Sequence of chain 1.C:
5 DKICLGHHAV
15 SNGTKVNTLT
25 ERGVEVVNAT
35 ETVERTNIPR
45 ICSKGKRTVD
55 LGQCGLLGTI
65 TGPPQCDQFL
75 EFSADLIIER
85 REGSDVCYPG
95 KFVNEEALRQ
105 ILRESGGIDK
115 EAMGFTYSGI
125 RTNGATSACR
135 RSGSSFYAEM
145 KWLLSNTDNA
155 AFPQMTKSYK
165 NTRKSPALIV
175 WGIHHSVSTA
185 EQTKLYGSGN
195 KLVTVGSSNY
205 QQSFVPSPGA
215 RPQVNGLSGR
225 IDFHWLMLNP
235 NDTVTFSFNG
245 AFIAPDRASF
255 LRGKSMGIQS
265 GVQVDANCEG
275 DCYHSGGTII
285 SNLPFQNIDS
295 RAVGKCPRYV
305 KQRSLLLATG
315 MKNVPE

Binding-site contacts:
Ligand atom O1A contacts residue SER131 of chain 1.C at 3.7 Å.
Ligand atom C9 contacts residue TYR92 of chain 1.C at 3.2 Å (hydrophobic).
Ligand atom C6 contacts residue GLU185 of chain 1.C at 3.7 Å.
Ligand atom O10 contacts residue LEU148 of chain 1.C at 3.7 Å.
Ligand atom C7 contacts residue TRP146 of chain 1.C at 3.8 Å (hydrophobic).
Ligand atom C4 contacts residue ALA129 of chain 1.C at 3.3 Å (hydrophobic).
Ligand atom O8 contacts residue TYR92 of chain 1.C at 2.9 Å (h-bond).
Ligand atom O9 contacts residue GLY223 of chain 1.C at 3.9 Å.
Ligand atom O10 contacts residue GLY128 of chain 1.C at 4.1 Å.
Ligand atom C9 contacts residue TRP146 of chain 1.C at 4.1 Å (hydrophobic).
Ligand atom C8 contacts residue TYR92 of chain 1.C at 3.6 Å (hydrophobic).
Ligand atom O1A contacts residue ALA129 of chain 1.C at 4.1 Å.
Ligand atom O9 contacts residue HIS178 of chain 1.C at 3.3 Å (h-bond).
Ligand atom O4 contacts residue LYS188 of chain 1.C at 4.0 Å.
Ligand atom C8 contacts residue GLU185 of chain 1.C at 3.8 Å.
Ligand atom O4 contacts residue ALA129 of chain 1.C at 3.7 Å.
Ligand atom C6 contacts residue ALA129 of chain 1.C at 4.2 Å (hydrophobic).
Ligand atom C5 contacts residue ALA129 of chain 1.C at 3.6 Å (hydrophobic).
Ligand atom C6 contacts residue LEU221 of chain 1.C at 3.6 Å (hydrophobic).
Ligand atom C10 contacts residue TRP146 of chain 1.C at 4.1 Å (hydrophobic).
Ligand atom O1A contacts residue LEU221 of chain 1.C at 4.1 Å.
Ligand atom C9 contacts residue GLU185 of chain 1.C at 3.2 Å.
Ligand atom O6 contacts residue VAL181 of chain 1.C at 3.8 Å.
Ligand atom O1B contacts residue THR130 of chain 1.C at 4.0 Å.
Ligand atom N5 contacts residue TRP146 of chain 1.C at 3.8 Å.
Ligand atom O8 contacts residue TRP146 of chain 1.C at 4.0 Å.
Ligand atom O10 contacts residue TRP146 of chain 1.C at 3.5 Å.
Ligand atom C9 contacts residue HIS178 of chain 1.C at 3.3 Å.
Ligand atom O7 contacts residue LEU189 of chain 1.C at 3.8 Å.
Ligand atom C1 contacts residue SER131 of chain 1.C at 3.9 Å.
Ligand atom C11 contacts residue LEU148 of chain 1.C at 4.1 Å (hydrophobic).
Ligand atom O9 contacts residue GLU185 of chain 1.C at 2.4 Å (salt-bridge).
Ligand atom C1 contacts residue THR130 of chain 1.C at 3.7 Å.
Ligand atom N5 contacts residue ALA129 of chain 1.C at 3.0 Å (h-bond).
Ligand atom O1A contacts residue THR130 of chain 1.C at 2.7 Å (h-bond).
Ligand atom O6 contacts residue GLU185 of chain 1.C at 3.5 Å (salt-bridge).
Ligand atom O1B contacts residue SER131 of chain 1.C at 2.8 Å (h-bond).
Ligand atom C10 contacts residue ALA129 of chain 1.C at 3.9 Å (hydrophobic).
Ligand atom C11 contacts residue LEU189 of chain 1.C at 3.6 Å (hydrophobic).
Ligand atom O9 contacts residue TYR92 of chain 1.C at 2.9 Å (h-bond).

A protein and the small-molecule ligand that binds it are described below.
Small molecule (SMILES): CC(=O)N[C@H]1[C@H]([C@H](O)[C@H](O)CO)O[C@@](OC[C@H]2OC[C@H](NC(C)=O)[C@@H](O[C@@H]3O[C@H](CO)[C@H](O)[C@H](O)[C@H]3O)[C@@H]2O)(C(=O)O)C[C@@H]1O